Binding-site contacts:
Ligand atom C4' contacts residue TYR77 of chain 1.C at 3.7 Å (hydrophobic).
Ligand atom C2 contacts residue PHE254 of chain 1.A at 3.3 Å (hydrophobic).
Ligand atom C3' contacts residue ASP16 of chain 1.C at 3.7 Å.
Ligand atom C6 contacts residue ARG277 of chain 1.A at 3.5 Å.
Ligand atom C5' contacts residue MET1 of chain 1.H at 3.5 Å (hydrophobic).
Ligand atom C6 contacts residue PHE254 of chain 1.A at 3.5 Å (hydrophobic).
Ligand atom N7 contacts residue PHE213 of chain 1.A at 3.5 Å.
Ligand atom N6 contacts residue ARG277 of chain 1.A at 2.8 Å (salt-bridge).
Ligand atom C5 contacts residue TRP50 of chain 1.C at 3.5 Å (hydrophobic).
Ligand atom C5' contacts residue THR155 of chain 1.C at 3.5 Å.
Ligand atom C2 contacts residue ALA279 of chain 1.A at 3.2 Å (hydrophobic).
Ligand atom C1' contacts residue THR80 of chain 1.C at 3.7 Å.
Ligand atom N6 contacts residue PHE254 of chain 1.A at 3.6 Å.
Ligand atom C8 contacts residue PHE213 of chain 1.A at 3.4 Å (hydrophobic).
Ligand atom O4' contacts residue THR80 of chain 1.C at 3.5 Å.
Ligand atom F19 contacts residue PHE156 of chain 1.C at 3.0 Å.
Ligand atom O3' contacts residue ASP16 of chain 1.C at 2.6 Å (salt-bridge).
Ligand atom F19 contacts residue TYR157 of chain 1.C at 3.0 Å.
Ligand atom N1 contacts residue PHE254 of chain 1.A at 3.3 Å.
Ligand atom N9 contacts residue TRP50 of chain 1.C at 3.7 Å.
Ligand atom O4' contacts residue THR155 of chain 1.C at 3.3 Å (h-bond).
Ligand atom N7 contacts residue ASN215 of chain 1.A at 3.4 Å (h-bond).
Ligand atom F19 contacts residue THR155 of chain 1.C at 3.2 Å.
Ligand atom C8 contacts residue MET1 of chain 1.H at 3.5 Å (hydrophobic).
Ligand atom N1 contacts residue ALA279 of chain 1.A at 2.7 Å (h-bond).
Ligand atom N6 contacts residue ALA280 of chain 1.A at 3.7 Å.
Ligand atom N3 contacts residue PHE254 of chain 1.A at 3.4 Å.
Ligand atom O3' contacts residue TYR77 of chain 1.C at 3.2 Å (h-bond).
Ligand atom O4' contacts residue MET1 of chain 1.H at 3.3 Å (h-bond).
Ligand atom C1' contacts residue TYR77 of chain 1.C at 3.5 Å (hydrophobic).
Ligand atom C4 contacts residue TRP50 of chain 1.C at 3.3 Å (hydrophobic).
Ligand atom C4 contacts residue PHE254 of chain 1.A at 3.5 Å (hydrophobic).
Ligand atom F19 contacts residue SER158 of chain 1.C at 3.0 Å.
Ligand atom O3' contacts residue SER158 of chain 1.C at 3.4 Å (h-bond).
Ligand atom N1 contacts residue ASN278 of chain 1.A at 3.7 Å.
Ligand atom C6 contacts residue ALA279 of chain 1.A at 3.7 Å (hydrophobic).
Ligand atom N3 contacts residue PRO78 of chain 1.C at 3.7 Å.
Ligand atom N1 contacts residue ARG277 of chain 1.A at 3.4 Å (salt-bridge).
Ligand atom N3 contacts residue TRP50 of chain 1.C at 3.6 Å (h-bond).
Ligand atom N6 contacts residue ASN215 of chain 1.A at 3.0 Å (h-bond).

The protein below binds the small molecule below.
Small molecule (SMILES): Nc1ncnc2c1ncn2[C@H]1C[C@H](O)[C@@H](CF)O1

Sequence of chain 1.C:
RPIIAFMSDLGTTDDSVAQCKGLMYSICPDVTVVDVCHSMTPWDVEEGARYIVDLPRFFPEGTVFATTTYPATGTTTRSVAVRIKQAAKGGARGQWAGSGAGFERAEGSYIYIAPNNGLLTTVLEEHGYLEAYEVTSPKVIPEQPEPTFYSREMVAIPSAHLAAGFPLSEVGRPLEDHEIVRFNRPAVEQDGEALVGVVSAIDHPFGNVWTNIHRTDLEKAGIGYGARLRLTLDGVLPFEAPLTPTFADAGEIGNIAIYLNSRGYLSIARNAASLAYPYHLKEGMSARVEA

Sequence of chain 1.A:
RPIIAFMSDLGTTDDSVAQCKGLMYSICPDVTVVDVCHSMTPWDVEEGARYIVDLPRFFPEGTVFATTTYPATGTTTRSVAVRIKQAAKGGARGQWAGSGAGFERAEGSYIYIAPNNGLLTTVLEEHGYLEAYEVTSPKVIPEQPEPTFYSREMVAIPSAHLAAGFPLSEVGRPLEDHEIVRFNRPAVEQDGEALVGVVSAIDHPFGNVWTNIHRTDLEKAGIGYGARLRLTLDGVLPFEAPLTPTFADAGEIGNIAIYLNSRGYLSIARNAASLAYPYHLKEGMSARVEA